Sequence of chain 1.G:
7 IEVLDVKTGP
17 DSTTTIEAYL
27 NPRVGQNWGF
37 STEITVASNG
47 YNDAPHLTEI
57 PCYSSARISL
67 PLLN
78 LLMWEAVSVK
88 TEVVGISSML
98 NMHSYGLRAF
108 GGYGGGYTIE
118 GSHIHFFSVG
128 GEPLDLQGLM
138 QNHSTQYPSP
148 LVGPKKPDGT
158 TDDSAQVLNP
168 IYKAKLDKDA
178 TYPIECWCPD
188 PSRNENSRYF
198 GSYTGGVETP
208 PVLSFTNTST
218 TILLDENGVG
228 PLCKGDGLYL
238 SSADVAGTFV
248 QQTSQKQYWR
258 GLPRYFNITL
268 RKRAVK

Binding-site contacts:
Ligand atom O10 contacts residue ASP49 of chain 1.G at 4.1 Å.
Ligand atom O1A contacts residue HIS52 of chain 1.G at 2.4 Å (h-bond).
Ligand atom N5 contacts residue ALA43 of chain 1.G at 4.2 Å.
Ligand atom C9 contacts residue ARG105 of chain 1.F at 3.6 Å.
Ligand atom O10 contacts residue ASN48 of chain 1.G at 3.5 Å (h-bond).
Ligand atom C11 contacts residue ALA43 of chain 1.G at 3.4 Å (hydrophobic).
Ligand atom O8 contacts residue ARG105 of chain 1.F at 3.9 Å.
Ligand atom C6 contacts residue THR41 of chain 1.G at 4.0 Å.
Ligand atom C7 contacts residue THR41 of chain 1.G at 4.0 Å.
Ligand atom O10 contacts residue ALA50 of chain 1.G at 3.3 Å (h-bond).
Ligand atom C5 contacts residue ALA50 of chain 1.G at 4.2 Å (hydrophobic).
Ligand atom O8 contacts residue VAL42 of chain 1.G at 3.7 Å.
Ligand atom O10 contacts residue ALA43 of chain 1.G at 3.2 Å.
Ligand atom C10 contacts residue PRO51 of chain 1.G at 4.1 Å (hydrophobic).
Ligand atom C10 contacts residue ALA43 of chain 1.G at 3.5 Å (hydrophobic).
Ligand atom O7 contacts residue VAL42 of chain 1.G at 2.9 Å (h-bond).
Ligand atom O9 contacts residue ARG105 of chain 1.F at 3.7 Å.
Ligand atom C10 contacts residue THR41 of chain 1.G at 3.4 Å.
Ligand atom O4 contacts residue ALA50 of chain 1.G at 2.9 Å (h-bond).
Ligand atom C7 contacts residue ALA43 of chain 1.G at 4.1 Å (hydrophobic).
Ligand atom N5 contacts residue ALA50 of chain 1.G at 3.8 Å.
Ligand atom C11 contacts residue VAL42 of chain 1.G at 4.0 Å (hydrophobic).
Ligand atom C11 contacts residue ASP49 of chain 1.G at 3.7 Å.
Ligand atom C4 contacts residue ALA50 of chain 1.G at 3.5 Å (hydrophobic).
Ligand atom C9 contacts residue VAL42 of chain 1.G at 3.1 Å (hydrophobic).
Ligand atom C11 contacts residue THR41 of chain 1.G at 3.2 Å.
Ligand atom C10 contacts residue VAL42 of chain 1.G at 4.1 Å (hydrophobic).
Ligand atom O7 contacts residue SER44 of chain 1.G at 3.9 Å.
Ligand atom C10 contacts residue ALA50 of chain 1.G at 3.6 Å (hydrophobic).
Ligand atom O1B contacts residue HIS52 of chain 1.G at 4.1 Å.
Ligand atom N5 contacts residue THR41 of chain 1.G at 2.7 Å (h-bond).
Ligand atom C8 contacts residue VAL42 of chain 1.G at 3.5 Å (hydrophobic).
Ligand atom C11 contacts residue PRO51 of chain 1.G at 3.8 Å (hydrophobic).
Ligand atom C11 contacts residue ALA50 of chain 1.G at 4.0 Å (hydrophobic).
Ligand atom C7 contacts residue VAL42 of chain 1.G at 3.2 Å (hydrophobic).
Ligand atom O7 contacts residue ALA43 of chain 1.G at 3.4 Å.
Ligand atom C11 contacts residue HIS100 of chain 1.F at 3.8 Å.
Ligand atom O8 contacts residue THR41 of chain 1.G at 3.5 Å.
Ligand atom C1 contacts residue HIS52 of chain 1.G at 3.6 Å.
Ligand atom C5 contacts residue THR41 of chain 1.G at 3.9 Å.

Sequence of chain 1.F:
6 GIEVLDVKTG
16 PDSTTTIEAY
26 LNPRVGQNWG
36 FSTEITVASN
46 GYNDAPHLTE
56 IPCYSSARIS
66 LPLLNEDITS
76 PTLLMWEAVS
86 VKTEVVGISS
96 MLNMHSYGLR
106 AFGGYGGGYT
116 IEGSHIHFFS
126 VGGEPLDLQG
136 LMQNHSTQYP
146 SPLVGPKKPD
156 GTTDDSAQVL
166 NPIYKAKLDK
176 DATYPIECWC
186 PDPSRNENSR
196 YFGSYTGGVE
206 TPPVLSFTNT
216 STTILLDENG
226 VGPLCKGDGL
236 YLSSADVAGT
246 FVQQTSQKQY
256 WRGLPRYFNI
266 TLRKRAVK

This small molecule binds to this protein.
Small molecule (SMILES): CC(=O)N[C@H]1[C@H]([C@H](O)[C@H](O)CO)O[C@@](O)(C(=O)O)C[C@@H]1O